Sequence of chain 2.A:
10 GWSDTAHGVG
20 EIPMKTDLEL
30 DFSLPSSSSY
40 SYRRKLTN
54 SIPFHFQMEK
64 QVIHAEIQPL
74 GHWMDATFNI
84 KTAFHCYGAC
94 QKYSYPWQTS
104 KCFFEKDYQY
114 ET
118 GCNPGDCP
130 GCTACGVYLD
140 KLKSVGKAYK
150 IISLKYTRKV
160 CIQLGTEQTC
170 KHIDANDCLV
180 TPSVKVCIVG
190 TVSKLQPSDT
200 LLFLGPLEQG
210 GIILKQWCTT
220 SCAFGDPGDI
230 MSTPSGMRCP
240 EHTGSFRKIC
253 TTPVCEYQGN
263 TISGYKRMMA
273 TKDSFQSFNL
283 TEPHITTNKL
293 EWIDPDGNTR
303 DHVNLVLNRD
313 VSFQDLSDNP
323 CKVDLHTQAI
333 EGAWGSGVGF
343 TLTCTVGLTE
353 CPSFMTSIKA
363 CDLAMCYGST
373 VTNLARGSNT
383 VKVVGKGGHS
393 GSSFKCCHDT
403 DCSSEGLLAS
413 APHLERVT

This protein binds this small molecule.
Small molecule (SMILES): CC(=O)N[C@H]1[C@H](O[C@H]2[C@H](O)[C@@H](NC(C)=O)CO[C@@H]2CO)O[C@H](CO)[C@@H](O[C@@H]2O[C@H](CO[C@H]3O[C@H](CO)[C@@H](O)[C@H](O)[C@@H]3O)[C@@H](O)[C@H](O)[C@@H]2O)[C@@H]1O

Binding-site contacts:
Ligand atom C6 contacts residue GLN208 of chain 2.A at 3.7 Å.
Ligand atom O5 contacts residue GLU333 of chain 3.A at 3.4 Å (salt-bridge).
Ligand atom O5 contacts residue GLN208 of chain 2.A at 3.2 Å (h-bond).
Ligand atom C5 contacts residue GLN208 of chain 2.A at 3.6 Å.
Ligand atom C8 contacts residue LEU203 of chain 2.A at 4.1 Å (hydrophobic).
Ligand atom C2 contacts residue GLN208 of chain 2.A at 3.8 Å.
Ligand atom O3 contacts residue THR343 of chain 3.A at 3.7 Å.
Ligand atom C8 contacts residue VAL386 of chain 3.A at 4.0 Å (hydrophobic).
Ligand atom O7 contacts residue GLU207 of chain 2.A at 4.2 Å.
Ligand atom C1 contacts residue GLN208 of chain 2.A at 3.9 Å.
Ligand atom O6 contacts residue GLY209 of chain 2.A at 3.2 Å.
Ligand atom C3 contacts residue ASN281 of chain 2.A at 3.8 Å.
Ligand atom C8 contacts residue VAL340 of chain 3.A at 3.8 Å (hydrophobic).
Ligand atom C4 contacts residue GLU333 of chain 3.A at 4.2 Å.
Ligand atom O5 contacts residue GLY209 of chain 2.A at 4.0 Å.
Ligand atom C3 contacts residue GLN208 of chain 2.A at 4.2 Å.
Ligand atom C7 contacts residue VAL340 of chain 3.A at 4.0 Å (hydrophobic).
Ligand atom O6 contacts residue GLN208 of chain 2.A at 2.8 Å (h-bond).
Ligand atom N2 contacts residue THR343 of chain 3.A at 3.4 Å (h-bond).
Ligand atom O3 contacts residue GLU333 of chain 3.A at 3.9 Å.
Ligand atom O2 contacts residue MET271 of chain 2.A at 3.7 Å.
Ligand atom C5 contacts residue ASN281 of chain 2.A at 3.6 Å.
Ligand atom C5 contacts residue GLU333 of chain 3.A at 3.8 Å.
Ligand atom C6 contacts residue GLU333 of chain 3.A at 3.2 Å.
Ligand atom O5 contacts residue ASN281 of chain 2.A at 2.3 Å (h-bond).
Ligand atom O6 contacts residue GLU333 of chain 3.A at 2.2 Å (salt-bridge).
Ligand atom N2 contacts residue VAL386 of chain 3.A at 3.8 Å.
Ligand atom O6 contacts residue GLY210 of chain 2.A at 3.6 Å.
Ligand atom C8 contacts residue ILE211 of chain 2.A at 4.0 Å (hydrophobic).
Ligand atom C1 contacts residue ASN281 of chain 2.A at 1.4 Å.
Ligand atom C2 contacts residue ASN281 of chain 2.A at 2.5 Å.
Ligand atom C8 contacts residue LYS384 of chain 3.A at 4.1 Å.
Ligand atom C7 contacts residue VAL386 of chain 3.A at 4.2 Å (hydrophobic).
Ligand atom C7 contacts residue ASN281 of chain 2.A at 3.2 Å.
Ligand atom O7 contacts residue ASN281 of chain 2.A at 3.0 Å (h-bond).
Ligand atom N2 contacts residue ASN281 of chain 2.A at 3.0 Å (h-bond).
Ligand atom C4 contacts residue GLN208 of chain 2.A at 3.5 Å.
Ligand atom O7 contacts residue VAL340 of chain 3.A at 4.0 Å.
Ligand atom C3 contacts residue THR343 of chain 3.A at 3.5 Å.
Ligand atom C2 contacts residue THR343 of chain 3.A at 4.0 Å.

Sequence of chain 3.A:
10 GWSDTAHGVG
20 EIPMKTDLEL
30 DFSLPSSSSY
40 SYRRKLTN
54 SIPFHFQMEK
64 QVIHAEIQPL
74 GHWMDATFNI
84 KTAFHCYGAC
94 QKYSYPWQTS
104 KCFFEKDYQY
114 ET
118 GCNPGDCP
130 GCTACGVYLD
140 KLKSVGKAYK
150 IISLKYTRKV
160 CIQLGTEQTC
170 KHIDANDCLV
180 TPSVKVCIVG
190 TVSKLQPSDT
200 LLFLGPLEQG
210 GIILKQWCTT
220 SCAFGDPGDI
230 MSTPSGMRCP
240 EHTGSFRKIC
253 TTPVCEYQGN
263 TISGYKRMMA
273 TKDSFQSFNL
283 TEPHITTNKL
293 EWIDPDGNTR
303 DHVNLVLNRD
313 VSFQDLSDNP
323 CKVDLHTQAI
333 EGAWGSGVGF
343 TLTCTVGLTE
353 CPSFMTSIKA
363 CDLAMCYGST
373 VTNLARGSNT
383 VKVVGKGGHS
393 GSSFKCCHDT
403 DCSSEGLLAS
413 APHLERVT